Binding-site contacts:
Ligand atom O5 contacts residue GLY130 of chain 1.A at 4.5 Å.
Ligand atom C7 contacts residue GLN161 of chain 1.A at 3.6 Å.
Ligand atom C1 contacts residue THR131 of chain 1.A at 4.3 Å.
Ligand atom O4 contacts residue GLY130 of chain 1.A at 3.7 Å.
Ligand atom C2 contacts residue GLY130 of chain 1.A at 4.5 Å.
Ligand atom C3 contacts residue GLY130 of chain 1.A at 3.9 Å.
Ligand atom O3 contacts residue GLN161 of chain 1.A at 3.8 Å.
Ligand atom C3 contacts residue ASN165 of chain 1.A at 3.8 Å.
Ligand atom C2 contacts residue ASN165 of chain 1.A at 2.4 Å.
Ligand atom C8 contacts residue ASN165 of chain 1.A at 4.3 Å.
Ligand atom N2 contacts residue GLN161 of chain 1.A at 2.8 Å (h-bond).
Ligand atom C8 contacts residue TRP129 of chain 1.A at 4.2 Å (hydrophobic).
Ligand atom C4 contacts residue THR131 of chain 1.A at 4.4 Å.
Ligand atom C8 contacts residue GLN161 of chain 1.A at 3.4 Å.
Ligand atom O7 contacts residue GLY130 of chain 1.A at 3.4 Å.
Ligand atom O7 contacts residue ASN165 of chain 1.A at 3.1 Å (h-bond).
Ligand atom C7 contacts residue GLY130 of chain 1.A at 4.0 Å.
Ligand atom C3 contacts residue GLN161 of chain 1.A at 3.7 Å.
Ligand atom O4 contacts residue THR131 of chain 1.A at 3.7 Å.
Ligand atom C4 contacts residue GLY130 of chain 1.A at 4.2 Å.
Ligand atom C3 contacts residue THR131 of chain 1.A at 3.7 Å.
Ligand atom C2 contacts residue GLN161 of chain 1.A at 3.8 Å.
Ligand atom O6 contacts residue THR131 of chain 1.A at 3.8 Å.
Ligand atom O5 contacts residue ASN165 of chain 1.A at 2.4 Å (h-bond).
Ligand atom C7 contacts residue ASN165 of chain 1.A at 3.1 Å.
Ligand atom C1 contacts residue GLY130 of chain 1.A at 4.1 Å.
Ligand atom C4 contacts residue ASN165 of chain 1.A at 4.2 Å.
Ligand atom C1 contacts residue ASN165 of chain 1.A at 1.4 Å.
Ligand atom C5 contacts residue ASN165 of chain 1.A at 3.7 Å.
Ligand atom O7 contacts residue TRP129 of chain 1.A at 4.3 Å.
Ligand atom C6 contacts residue GLY130 of chain 1.A at 4.5 Å.
Ligand atom O5 contacts residue THR131 of chain 1.A at 3.8 Å.
Ligand atom C5 contacts residue GLY130 of chain 1.A at 3.9 Å.
Ligand atom O3 contacts residue THR131 of chain 1.A at 3.7 Å.
Ligand atom N2 contacts residue ASN165 of chain 1.A at 2.8 Å (h-bond).

Sequence of chain 1.A:
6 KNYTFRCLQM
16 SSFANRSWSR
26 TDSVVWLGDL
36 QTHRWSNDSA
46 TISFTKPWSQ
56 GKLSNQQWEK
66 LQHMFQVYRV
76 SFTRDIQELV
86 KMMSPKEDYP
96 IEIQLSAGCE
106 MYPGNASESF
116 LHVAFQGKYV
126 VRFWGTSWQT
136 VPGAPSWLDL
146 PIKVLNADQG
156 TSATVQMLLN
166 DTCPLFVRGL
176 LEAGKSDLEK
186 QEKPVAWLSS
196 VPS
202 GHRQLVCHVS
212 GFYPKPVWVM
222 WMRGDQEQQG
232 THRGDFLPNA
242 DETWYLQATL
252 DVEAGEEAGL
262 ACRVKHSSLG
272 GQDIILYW

This small molecule binds to this protein.
Small molecule (SMILES): CC(=O)N[C@H]1[C@H](O[C@H]2[C@H](O)[C@@H](NC(C)=O)CO[C@@H]2CO)O[C@H](CO)[C@@H](O)[C@@H]1O